This small molecule binds to this protein.
Small molecule (SMILES): CC(=O)N[C@@H]1[C@@H](O)[C@H](O)[C@@H](CO)O[C@H]1O

Binding-site contacts:
Ligand atom N2 contacts residue ASN386 of chain 1.A at 2.9 Å (h-bond).
Ligand atom C2 contacts residue ASN386 of chain 1.A at 2.4 Å.
Ligand atom C7 contacts residue ASN386 of chain 1.A at 3.8 Å.
Ligand atom C1 contacts residue ASN386 of chain 1.A at 1.4 Å.
Ligand atom C3 contacts residue ASN386 of chain 1.A at 3.8 Å.
Ligand atom C8 contacts residue ASN386 of chain 1.A at 3.9 Å.
Ligand atom O5 contacts residue ASN386 of chain 1.A at 2.3 Å (h-bond).
Ligand atom C8 contacts residue ARG219 of chain 2.A at 4.1 Å.
Ligand atom C4 contacts residue ASN386 of chain 1.A at 4.2 Å.
Ligand atom C6 contacts residue ASN386 of chain 1.A at 4.5 Å.
Ligand atom C5 contacts residue ASN386 of chain 1.A at 3.6 Å.

Sequence of chain 2.A:
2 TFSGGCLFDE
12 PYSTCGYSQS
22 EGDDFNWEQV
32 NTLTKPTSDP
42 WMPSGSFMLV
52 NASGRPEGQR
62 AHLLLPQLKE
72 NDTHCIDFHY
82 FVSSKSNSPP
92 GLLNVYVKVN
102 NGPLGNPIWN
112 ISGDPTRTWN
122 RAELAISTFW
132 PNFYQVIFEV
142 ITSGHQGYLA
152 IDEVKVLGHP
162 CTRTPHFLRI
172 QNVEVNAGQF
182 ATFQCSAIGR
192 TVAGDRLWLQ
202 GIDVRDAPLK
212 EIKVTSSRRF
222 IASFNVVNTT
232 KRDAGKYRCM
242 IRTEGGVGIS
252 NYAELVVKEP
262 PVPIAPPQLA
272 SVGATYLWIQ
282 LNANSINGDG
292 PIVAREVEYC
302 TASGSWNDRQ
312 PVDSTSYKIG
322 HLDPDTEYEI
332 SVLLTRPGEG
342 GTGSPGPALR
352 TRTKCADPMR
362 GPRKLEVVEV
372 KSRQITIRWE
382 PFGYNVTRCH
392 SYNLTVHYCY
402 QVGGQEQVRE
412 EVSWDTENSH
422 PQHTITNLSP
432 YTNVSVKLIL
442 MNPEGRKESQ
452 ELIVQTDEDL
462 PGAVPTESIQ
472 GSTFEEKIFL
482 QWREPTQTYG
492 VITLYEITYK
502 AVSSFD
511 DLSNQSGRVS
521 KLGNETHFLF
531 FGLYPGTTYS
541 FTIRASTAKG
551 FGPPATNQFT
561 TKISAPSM

Sequence of chain 1.A:
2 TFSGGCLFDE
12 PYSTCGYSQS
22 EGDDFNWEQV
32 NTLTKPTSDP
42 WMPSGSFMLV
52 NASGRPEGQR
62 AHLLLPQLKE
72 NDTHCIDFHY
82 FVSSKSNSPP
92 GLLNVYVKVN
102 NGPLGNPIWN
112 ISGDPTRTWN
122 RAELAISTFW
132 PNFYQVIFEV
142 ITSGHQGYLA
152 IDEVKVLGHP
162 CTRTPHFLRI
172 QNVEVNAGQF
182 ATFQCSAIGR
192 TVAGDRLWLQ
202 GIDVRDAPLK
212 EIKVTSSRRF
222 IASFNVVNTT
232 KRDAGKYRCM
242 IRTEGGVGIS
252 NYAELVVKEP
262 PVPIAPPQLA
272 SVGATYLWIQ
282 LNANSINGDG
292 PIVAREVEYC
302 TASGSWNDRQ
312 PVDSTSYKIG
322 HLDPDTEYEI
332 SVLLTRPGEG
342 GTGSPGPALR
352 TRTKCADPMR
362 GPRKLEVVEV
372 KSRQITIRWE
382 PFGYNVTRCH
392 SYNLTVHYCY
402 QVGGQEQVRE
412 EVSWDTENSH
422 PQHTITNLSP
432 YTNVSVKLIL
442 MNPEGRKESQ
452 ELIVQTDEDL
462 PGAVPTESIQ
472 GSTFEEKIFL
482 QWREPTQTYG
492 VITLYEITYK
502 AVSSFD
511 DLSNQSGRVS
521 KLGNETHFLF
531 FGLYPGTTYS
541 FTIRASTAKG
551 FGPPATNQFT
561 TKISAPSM